Sequence of chain 1.A:
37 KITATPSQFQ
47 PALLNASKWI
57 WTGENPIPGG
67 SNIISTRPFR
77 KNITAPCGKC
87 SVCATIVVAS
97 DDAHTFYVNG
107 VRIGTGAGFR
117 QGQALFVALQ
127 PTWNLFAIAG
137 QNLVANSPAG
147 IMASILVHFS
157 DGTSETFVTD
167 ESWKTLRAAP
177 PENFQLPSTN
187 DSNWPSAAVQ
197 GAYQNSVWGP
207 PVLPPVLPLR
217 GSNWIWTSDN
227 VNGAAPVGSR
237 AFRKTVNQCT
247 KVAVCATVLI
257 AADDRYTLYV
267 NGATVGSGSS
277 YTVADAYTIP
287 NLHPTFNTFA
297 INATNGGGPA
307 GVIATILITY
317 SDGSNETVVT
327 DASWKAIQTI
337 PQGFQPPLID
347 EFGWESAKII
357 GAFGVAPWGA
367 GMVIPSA

A small-molecule ligand and the protein it binds are described below.
Small molecule (SMILES): CC(=O)N[C@H]1[C@H](O[C@H]2[C@H](O)[C@@H](NC(C)=O)CO[C@@H]2CO)O[C@H](CO)[C@@H](O)[C@@H]1O

Binding-site contacts:
Ligand atom N2 contacts residue ASN321 of chain 1.A at 2.8 Å (h-bond).
Ligand atom O6 contacts residue GLY110 of chain 1.A at 4.1 Å.
Ligand atom C8 contacts residue ILE109 of chain 1.A at 3.2 Å (hydrophobic).
Ligand atom N2 contacts residue ILE109 of chain 1.A at 4.1 Å.
Ligand atom C7 contacts residue LEU121 of chain 1.A at 4.0 Å (hydrophobic).
Ligand atom O6 contacts residue THR111 of chain 1.A at 3.5 Å (h-bond).
Ligand atom C8 contacts residue ASN321 of chain 1.A at 3.6 Å.
Ligand atom O3 contacts residue ILE109 of chain 1.A at 2.8 Å (h-bond).
Ligand atom O3 contacts residue LEU121 of chain 1.A at 3.9 Å.
Ligand atom C4 contacts residue ILE109 of chain 1.A at 3.8 Å (hydrophobic).
Ligand atom C4 contacts residue ARG108 of chain 1.A at 3.8 Å.
Ligand atom C5 contacts residue ASN321 of chain 1.A at 3.8 Å.
Ligand atom O7 contacts residue LEU121 of chain 1.A at 3.6 Å.
Ligand atom O6 contacts residue GLN119 of chain 1.A at 4.2 Å.
Ligand atom C2 contacts residue ASN321 of chain 1.A at 2.5 Å.
Ligand atom O4 contacts residue ARG108 of chain 1.A at 3.6 Å.
Ligand atom C7 contacts residue PHE122 of chain 1.A at 3.9 Å (hydrophobic).
Ligand atom O7 contacts residue LEU313 of chain 1.A at 3.8 Å.
Ligand atom O5 contacts residue ARG108 of chain 1.A at 3.0 Å (salt-bridge).
Ligand atom O7 contacts residue PHE122 of chain 1.A at 3.3 Å (h-bond).
Ligand atom C1 contacts residue ARG108 of chain 1.A at 4.0 Å.
Ligand atom C6 contacts residue THR111 of chain 1.A at 3.5 Å.
Ligand atom C6 contacts residue ARG108 of chain 1.A at 3.3 Å.
Ligand atom C2 contacts residue ILE109 of chain 1.A at 3.3 Å (hydrophobic).
Ligand atom C3 contacts residue ASN321 of chain 1.A at 3.9 Å.
Ligand atom O5 contacts residue ASN321 of chain 1.A at 2.4 Å (h-bond).
Ligand atom C1 contacts residue ILE109 of chain 1.A at 4.5 Å (hydrophobic).
Ligand atom C8 contacts residue LEU121 of chain 1.A at 3.8 Å (hydrophobic).
Ligand atom C6 contacts residue GLY110 of chain 1.A at 3.8 Å.
Ligand atom O3 contacts residue GLY110 of chain 1.A at 3.7 Å.
Ligand atom C3 contacts residue ILE109 of chain 1.A at 3.5 Å (hydrophobic).
Ligand atom O7 contacts residue ALA120 of chain 1.A at 4.3 Å.
Ligand atom C7 contacts residue ASN321 of chain 1.A at 3.3 Å.
Ligand atom C8 contacts residue PHE122 of chain 1.A at 3.2 Å (hydrophobic).
Ligand atom C1 contacts residue ASN321 of chain 1.A at 1.5 Å.
Ligand atom C7 contacts residue ILE109 of chain 1.A at 4.1 Å (hydrophobic).
Ligand atom C5 contacts residue ARG108 of chain 1.A at 3.9 Å.
Ligand atom O5 contacts residue ILE109 of chain 1.A at 4.3 Å.
Ligand atom O7 contacts residue ASN321 of chain 1.A at 4.2 Å.
Ligand atom O6 contacts residue ARG108 of chain 1.A at 4.1 Å.